Binding-site contacts:
Ligand atom C13 contacts residue ALA248 of chain 1.B at 3.4 Å (hydrophobic).
Ligand atom C4 contacts residue ASN256 of chain 1.B at 3.8 Å.
Ligand atom C5 contacts residue ALA248 of chain 1.B at 3.9 Å (hydrophobic).
Ligand atom C1 contacts residue ASN256 of chain 1.B at 3.4 Å.
Ligand atom C1 contacts residue LYS350 of chain 1.B at 3.4 Å.
Ligand atom C10 contacts residue VAL236 of chain 1.B at 3.9 Å (hydrophobic).
Ligand atom N1 contacts residue LEU253 of chain 1.B at 3.7 Å.
Ligand atom C3 contacts residue ASN256 of chain 1.B at 3.7 Å.
Ligand atom C10 contacts residue ILE368 of chain 1.B at 3.1 Å (hydrophobic).
Ligand atom O contacts residue VAL181 of chain 1.A at 3.5 Å.
Ligand atom C8 contacts residue LYS350 of chain 1.B at 3.6 Å.
Ligand atom C contacts residue VAL181 of chain 1.A at 3.8 Å (hydrophobic).
Ligand atom O4 contacts residue VAL181 of chain 1.A at 3.8 Å.
Ligand atom O contacts residue LYS350 of chain 1.B at 3.2 Å.
Ligand atom O2 contacts residue CYS239 of chain 1.B at 3.7 Å.
Ligand atom C contacts residue LYS350 of chain 1.B at 3.8 Å.
Ligand atom O4 contacts residue ASN256 of chain 1.B at 3.8 Å.
Ligand atom C2 contacts residue ASN256 of chain 1.B at 3.5 Å.
Ligand atom C9 contacts residue CYS239 of chain 1.B at 3.8 Å (hydrophobic).
Ligand atom O4 contacts residue ALA180 of chain 1.A at 3.5 Å.
Ligand atom C15 contacts residue LYS350 of chain 1.B at 3.6 Å.
Ligand atom C10 contacts residue ILE316 of chain 1.B at 3.4 Å (hydrophobic).
Ligand atom O4 contacts residue LYS350 of chain 1.B at 3.7 Å.
Ligand atom O2 contacts residue ILE316 of chain 1.B at 3.2 Å.
Ligand atom C8 contacts residue ALA352 of chain 1.B at 3.9 Å (hydrophobic).
Ligand atom C6 contacts residue LEU246 of chain 1.B at 3.7 Å (hydrophobic).
Ligand atom C11 contacts residue ALA248 of chain 1.B at 3.8 Å (hydrophobic).
Ligand atom C15 contacts residue THR179 of chain 1.A at 3.4 Å.
Ligand atom O4 contacts residue THR179 of chain 1.A at 2.7 Å (h-bond).
Ligand atom C14 contacts residue THR179 of chain 1.A at 3.2 Å.
Ligand atom C contacts residue ASN256 of chain 1.B at 3.8 Å.
Ligand atom N1 contacts residue LYS252 of chain 1.B at 3.8 Å.
Ligand atom C12 contacts residue LEU240 of chain 1.B at 3.4 Å (hydrophobic).
Ligand atom N contacts residue LEU246 of chain 1.B at 3.8 Å.
Ligand atom C contacts residue VAL313 of chain 1.B at 3.4 Å (hydrophobic).
Ligand atom C14 contacts residue ASN256 of chain 1.B at 3.4 Å.
Ligand atom C contacts residue MET257 of chain 1.B at 3.8 Å (hydrophobic).
Ligand atom C15 contacts residue ASN256 of chain 1.B at 3.4 Å.
Ligand atom C13 contacts residue LEU253 of chain 1.B at 3.8 Å (hydrophobic).
Ligand atom C contacts residue ASN348 of chain 1.B at 3.8 Å.

Sequence of chain 1.B:
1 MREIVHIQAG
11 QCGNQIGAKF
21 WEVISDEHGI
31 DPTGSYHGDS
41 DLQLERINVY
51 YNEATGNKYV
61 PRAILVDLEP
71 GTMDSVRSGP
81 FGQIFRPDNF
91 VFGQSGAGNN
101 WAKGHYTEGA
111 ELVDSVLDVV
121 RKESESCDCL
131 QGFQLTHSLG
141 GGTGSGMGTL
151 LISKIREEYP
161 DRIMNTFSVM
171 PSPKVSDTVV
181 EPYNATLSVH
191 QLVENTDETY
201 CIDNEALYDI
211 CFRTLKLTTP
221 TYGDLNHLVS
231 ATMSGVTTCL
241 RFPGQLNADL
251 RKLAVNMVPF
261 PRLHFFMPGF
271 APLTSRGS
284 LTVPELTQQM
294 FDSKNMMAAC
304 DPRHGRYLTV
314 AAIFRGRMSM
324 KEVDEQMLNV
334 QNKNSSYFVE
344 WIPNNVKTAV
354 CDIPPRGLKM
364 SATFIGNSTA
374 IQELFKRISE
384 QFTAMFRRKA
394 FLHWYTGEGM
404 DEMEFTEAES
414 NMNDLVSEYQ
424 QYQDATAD

This small molecule binds to this protein.
Small molecule (SMILES): COc1ccc(/N=N\c2cc(OC)c(OC)c(OC)c2)cc1O

Sequence of chain 1.A:
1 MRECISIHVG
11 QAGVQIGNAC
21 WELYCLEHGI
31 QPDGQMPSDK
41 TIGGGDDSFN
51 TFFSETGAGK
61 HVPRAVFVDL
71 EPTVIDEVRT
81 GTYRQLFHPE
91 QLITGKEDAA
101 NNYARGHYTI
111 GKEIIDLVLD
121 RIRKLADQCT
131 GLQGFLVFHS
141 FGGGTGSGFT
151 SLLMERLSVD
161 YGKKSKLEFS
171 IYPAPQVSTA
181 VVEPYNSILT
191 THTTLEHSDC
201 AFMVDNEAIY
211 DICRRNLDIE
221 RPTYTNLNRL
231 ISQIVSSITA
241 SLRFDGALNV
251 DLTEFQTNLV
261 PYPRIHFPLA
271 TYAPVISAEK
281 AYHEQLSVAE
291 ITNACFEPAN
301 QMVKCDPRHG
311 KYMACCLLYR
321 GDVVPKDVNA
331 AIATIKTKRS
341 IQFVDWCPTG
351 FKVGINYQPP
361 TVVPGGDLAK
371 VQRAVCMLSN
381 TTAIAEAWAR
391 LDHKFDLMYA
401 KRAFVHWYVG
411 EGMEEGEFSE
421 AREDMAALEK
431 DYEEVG